A protein and the small-molecule ligand that binds it are described below.
Small molecule (SMILES): O=C(N[C@@H](Cc1ccccc1)C(=O)N1CC(C(=O)O)C1)c1cc2cc(Cl)ccc2[nH]1

Sequence of chain 1.B:
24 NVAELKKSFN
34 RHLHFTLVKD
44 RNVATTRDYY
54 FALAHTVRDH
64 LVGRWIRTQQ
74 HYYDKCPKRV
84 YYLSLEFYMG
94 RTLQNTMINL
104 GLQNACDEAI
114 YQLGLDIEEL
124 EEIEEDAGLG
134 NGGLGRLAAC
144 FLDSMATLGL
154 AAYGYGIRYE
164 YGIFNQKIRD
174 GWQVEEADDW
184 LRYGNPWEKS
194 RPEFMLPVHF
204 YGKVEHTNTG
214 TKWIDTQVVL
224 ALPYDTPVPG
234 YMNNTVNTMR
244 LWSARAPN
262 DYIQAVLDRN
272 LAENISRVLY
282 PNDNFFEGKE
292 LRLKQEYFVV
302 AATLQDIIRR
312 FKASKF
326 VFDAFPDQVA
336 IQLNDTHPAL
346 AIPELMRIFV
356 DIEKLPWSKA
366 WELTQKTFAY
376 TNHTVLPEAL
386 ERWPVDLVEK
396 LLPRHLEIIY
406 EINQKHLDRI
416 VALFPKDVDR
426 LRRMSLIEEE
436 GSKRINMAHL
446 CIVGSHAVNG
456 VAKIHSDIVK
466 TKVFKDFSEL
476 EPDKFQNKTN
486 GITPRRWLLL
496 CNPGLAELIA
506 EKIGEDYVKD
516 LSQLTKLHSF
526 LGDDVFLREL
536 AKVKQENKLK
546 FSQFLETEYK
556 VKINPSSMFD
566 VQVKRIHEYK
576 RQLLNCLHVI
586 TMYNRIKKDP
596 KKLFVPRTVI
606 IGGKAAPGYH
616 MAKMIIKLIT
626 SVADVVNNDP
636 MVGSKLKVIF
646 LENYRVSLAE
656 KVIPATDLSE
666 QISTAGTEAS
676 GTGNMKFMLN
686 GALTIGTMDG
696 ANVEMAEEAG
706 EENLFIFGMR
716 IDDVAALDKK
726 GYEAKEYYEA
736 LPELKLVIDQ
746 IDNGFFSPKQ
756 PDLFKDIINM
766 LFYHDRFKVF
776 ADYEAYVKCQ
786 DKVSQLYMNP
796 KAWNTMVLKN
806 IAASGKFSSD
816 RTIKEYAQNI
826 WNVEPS

Binding-site contacts:
Ligand atom C10 contacts residue THR39 of chain 1.B at 3.7 Å.
Ligand atom C4 contacts residue TRP68 of chain 1.A at 3.8 Å (hydrophobic).
Ligand atom CL1 contacts residue VAL65 of chain 1.A at 3.6 Å.
Ligand atom C1 contacts residue GLU191 of chain 1.A at 3.7 Å.
Ligand atom N1 contacts residue THR39 of chain 1.B at 3.1 Å (h-bond).
Ligand atom C6 contacts residue ARG61 of chain 1.A at 3.4 Å.
Ligand atom O2 contacts residue LYS192 of chain 1.A at 2.9 Å (salt-bridge).
Ligand atom C3 contacts residue ARG61 of chain 1.A at 3.7 Å.
Ligand atom C22 contacts residue TYR186 of chain 1.B at 3.6 Å (hydrophobic).
Ligand atom CL1 contacts residue TRP68 of chain 1.A at 3.8 Å.
Ligand atom C1 contacts residue ARG61 of chain 1.A at 3.7 Å.
Ligand atom N2 contacts residue ARG61 of chain 1.A at 3.5 Å (salt-bridge).
Ligand atom O1 contacts residue LYS192 of chain 1.A at 3.7 Å.
Ligand atom O1 contacts residue GLU191 of chain 1.A at 3.2 Å (salt-bridge).
Ligand atom O4 contacts residue SER193 of chain 1.A at 3.5 Å.
Ligand atom N2 contacts residue GLU191 of chain 1.A at 2.8 Å (salt-bridge).
Ligand atom C7 contacts residue ARG61 of chain 1.A at 3.4 Å.
Ligand atom C13 contacts residue PHE54 of chain 1.B at 3.5 Å (hydrophobic).
Ligand atom C2 contacts residue PRO189 of chain 1.A at 3.7 Å (hydrophobic).
Ligand atom C9 contacts residue LYS192 of chain 1.A at 3.5 Å.
Ligand atom C6 contacts residue VAL41 of chain 1.B at 3.6 Å (hydrophobic).
Ligand atom CL1 contacts residue LEU64 of chain 1.A at 3.6 Å.
Ligand atom C12 contacts residue HIS58 of chain 1.B at 3.8 Å.
Ligand atom C8 contacts residue GLU191 of chain 1.A at 3.8 Å.
Ligand atom C7 contacts residue VAL41 of chain 1.B at 3.8 Å (hydrophobic).
Ligand atom CL1 contacts residue ARG61 of chain 1.A at 3.4 Å.
Ligand atom C1 contacts residue LYS192 of chain 1.A at 3.8 Å.
Ligand atom C20 contacts residue TYR186 of chain 1.B at 3.6 Å (hydrophobic).
Ligand atom C8 contacts residue ARG61 of chain 1.A at 3.5 Å.
Ligand atom C5 contacts residue VAL41 of chain 1.B at 3.5 Å (hydrophobic).
Ligand atom C2 contacts residue ARG61 of chain 1.A at 3.8 Å.
Ligand atom N2 contacts residue LYS192 of chain 1.A at 3.6 Å.
Ligand atom C3 contacts residue TRP68 of chain 1.A at 3.5 Å (hydrophobic).
Ligand atom C4 contacts residue ARG61 of chain 1.A at 3.3 Å.
Ligand atom C11 contacts residue HIS58 of chain 1.B at 3.6 Å.
Ligand atom C8 contacts residue LYS192 of chain 1.A at 3.4 Å.
Ligand atom C7 contacts residue THR39 of chain 1.B at 3.5 Å.
Ligand atom C5 contacts residue ARG61 of chain 1.A at 3.4 Å.
Ligand atom C16 contacts residue HIS58 of chain 1.B at 3.6 Å.
Ligand atom C14 contacts residue PRO189 of chain 1.B at 3.6 Å (hydrophobic).

Sequence of chain 1.A:
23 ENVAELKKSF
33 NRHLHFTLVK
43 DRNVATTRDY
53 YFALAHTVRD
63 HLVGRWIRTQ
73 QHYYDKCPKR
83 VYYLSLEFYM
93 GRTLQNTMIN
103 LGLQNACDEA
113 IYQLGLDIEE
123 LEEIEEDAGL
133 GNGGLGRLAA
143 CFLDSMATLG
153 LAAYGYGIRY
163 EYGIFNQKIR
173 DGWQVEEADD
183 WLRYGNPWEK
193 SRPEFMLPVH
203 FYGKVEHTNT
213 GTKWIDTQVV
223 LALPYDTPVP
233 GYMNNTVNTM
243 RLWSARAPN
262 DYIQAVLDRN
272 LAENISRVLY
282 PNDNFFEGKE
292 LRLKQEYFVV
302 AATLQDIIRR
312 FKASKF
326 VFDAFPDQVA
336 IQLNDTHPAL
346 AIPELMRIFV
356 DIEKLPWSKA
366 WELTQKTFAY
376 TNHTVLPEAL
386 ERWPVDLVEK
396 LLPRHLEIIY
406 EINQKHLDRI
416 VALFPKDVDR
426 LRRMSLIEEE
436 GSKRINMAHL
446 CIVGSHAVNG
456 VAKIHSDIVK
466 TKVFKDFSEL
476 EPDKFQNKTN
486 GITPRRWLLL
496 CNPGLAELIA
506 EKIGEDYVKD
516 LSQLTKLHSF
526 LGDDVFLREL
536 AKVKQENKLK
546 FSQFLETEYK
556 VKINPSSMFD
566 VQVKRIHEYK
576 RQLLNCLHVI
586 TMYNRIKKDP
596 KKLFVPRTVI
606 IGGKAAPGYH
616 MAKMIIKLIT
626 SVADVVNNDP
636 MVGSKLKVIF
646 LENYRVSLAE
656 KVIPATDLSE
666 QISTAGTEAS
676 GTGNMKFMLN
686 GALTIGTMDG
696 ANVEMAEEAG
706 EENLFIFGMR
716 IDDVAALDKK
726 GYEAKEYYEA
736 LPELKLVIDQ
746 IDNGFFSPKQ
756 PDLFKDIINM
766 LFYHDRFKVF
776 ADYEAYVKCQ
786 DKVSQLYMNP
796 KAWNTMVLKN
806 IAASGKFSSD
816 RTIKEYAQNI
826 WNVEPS